Sequence of chain 1.C:
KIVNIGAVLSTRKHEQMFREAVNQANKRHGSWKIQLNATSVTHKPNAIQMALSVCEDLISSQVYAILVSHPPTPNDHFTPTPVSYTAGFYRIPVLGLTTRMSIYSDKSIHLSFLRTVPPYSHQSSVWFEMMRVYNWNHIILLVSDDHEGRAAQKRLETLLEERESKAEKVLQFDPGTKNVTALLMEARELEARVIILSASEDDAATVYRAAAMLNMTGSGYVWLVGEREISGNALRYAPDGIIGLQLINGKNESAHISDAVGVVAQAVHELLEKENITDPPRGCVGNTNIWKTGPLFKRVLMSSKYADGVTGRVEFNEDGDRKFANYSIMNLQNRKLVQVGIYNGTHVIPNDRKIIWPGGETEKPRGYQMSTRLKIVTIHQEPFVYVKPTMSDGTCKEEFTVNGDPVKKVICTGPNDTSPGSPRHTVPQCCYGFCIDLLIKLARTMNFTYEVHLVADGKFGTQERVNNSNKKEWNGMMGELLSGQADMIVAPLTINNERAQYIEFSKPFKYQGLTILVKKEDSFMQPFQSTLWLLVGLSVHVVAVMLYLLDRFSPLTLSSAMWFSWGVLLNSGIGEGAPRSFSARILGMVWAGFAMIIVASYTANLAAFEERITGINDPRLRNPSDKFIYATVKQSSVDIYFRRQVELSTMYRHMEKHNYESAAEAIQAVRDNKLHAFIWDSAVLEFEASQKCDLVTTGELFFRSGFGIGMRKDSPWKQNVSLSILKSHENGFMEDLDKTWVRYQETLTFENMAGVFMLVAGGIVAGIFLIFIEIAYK

Sequence of chain 1.B:
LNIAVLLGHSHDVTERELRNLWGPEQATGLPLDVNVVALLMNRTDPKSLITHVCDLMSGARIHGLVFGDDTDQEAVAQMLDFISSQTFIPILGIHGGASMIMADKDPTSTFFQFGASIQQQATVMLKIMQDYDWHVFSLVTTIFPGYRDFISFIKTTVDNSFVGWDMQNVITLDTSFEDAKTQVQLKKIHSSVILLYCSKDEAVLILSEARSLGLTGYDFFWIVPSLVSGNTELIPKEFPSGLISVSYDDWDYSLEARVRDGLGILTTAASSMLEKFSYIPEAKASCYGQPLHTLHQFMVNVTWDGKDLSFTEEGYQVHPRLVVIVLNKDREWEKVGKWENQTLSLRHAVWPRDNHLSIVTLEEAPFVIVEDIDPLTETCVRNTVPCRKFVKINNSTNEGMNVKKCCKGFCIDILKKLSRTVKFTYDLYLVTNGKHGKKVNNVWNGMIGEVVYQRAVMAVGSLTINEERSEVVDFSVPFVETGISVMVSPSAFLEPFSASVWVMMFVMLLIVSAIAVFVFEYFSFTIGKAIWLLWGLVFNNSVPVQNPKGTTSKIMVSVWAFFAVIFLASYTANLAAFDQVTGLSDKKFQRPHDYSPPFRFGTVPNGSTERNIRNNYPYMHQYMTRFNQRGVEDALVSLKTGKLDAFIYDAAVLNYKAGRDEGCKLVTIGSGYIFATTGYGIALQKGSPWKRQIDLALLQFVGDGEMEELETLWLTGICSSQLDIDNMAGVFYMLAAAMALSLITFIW

The small molecule below binds the protein below.
Small molecule (SMILES): CC(=O)N[C@@H]1[C@@H](O)[C@H](O)[C@@H](CO)O[C@H]1O

Binding-site contacts:
Ligand atom C5 contacts residue ASN687 of chain 1.B at 3.7 Å.
Ligand atom O7 contacts residue PRO686 of chain 1.B at 3.3 Å.
Ligand atom C7 contacts residue ASN687 of chain 1.B at 3.2 Å.
Ligand atom C3 contacts residue GLU781 of chain 1.C at 3.9 Å.
Ligand atom O4 contacts residue ASN782 of chain 1.C at 3.8 Å.
Ligand atom O6 contacts residue HIS780 of chain 1.C at 3.6 Å (h-bond).
Ligand atom O3 contacts residue ASN782 of chain 1.C at 3.4 Å (h-bond).
Ligand atom C8 contacts residue GLU786 of chain 1.C at 3.7 Å.
Ligand atom C8 contacts residue ASN687 of chain 1.B at 4.3 Å.
Ligand atom C3 contacts residue ASN782 of chain 1.C at 4.3 Å.
Ligand atom O5 contacts residue ASN687 of chain 1.B at 2.4 Å (h-bond).
Ligand atom C7 contacts residue PRO686 of chain 1.B at 4.3 Å (hydrophobic).
Ligand atom O3 contacts residue GLU781 of chain 1.C at 3.0 Å (salt-bridge).
Ligand atom O3 contacts residue HIS780 of chain 1.C at 4.5 Å.
Ligand atom O4 contacts residue GLU781 of chain 1.C at 3.3 Å (salt-bridge).
Ligand atom O7 contacts residue ASN687 of chain 1.B at 3.0 Å (h-bond).
Ligand atom C2 contacts residue ASN687 of chain 1.B at 2.5 Å.
Ligand atom C4 contacts residue GLU781 of chain 1.C at 3.5 Å.
Ligand atom N2 contacts residue ASN687 of chain 1.B at 3.0 Å (h-bond).
Ligand atom O4 contacts residue HIS780 of chain 1.C at 2.4 Å (h-bond).
Ligand atom O6 contacts residue GLU781 of chain 1.C at 4.5 Å.
Ligand atom C4 contacts residue HIS780 of chain 1.C at 3.8 Å.
Ligand atom C4 contacts residue ASN687 of chain 1.B at 4.2 Å.
Ligand atom C6 contacts residue VAL489 of chain 1.B at 4.3 Å (hydrophobic).
Ligand atom C3 contacts residue ASN687 of chain 1.B at 3.8 Å.
Ligand atom C1 contacts residue ASN687 of chain 1.B at 1.4 Å.
Ligand atom O3 contacts residue GLY783 of chain 1.C at 4.1 Å.